Sequence of chain 1.D:
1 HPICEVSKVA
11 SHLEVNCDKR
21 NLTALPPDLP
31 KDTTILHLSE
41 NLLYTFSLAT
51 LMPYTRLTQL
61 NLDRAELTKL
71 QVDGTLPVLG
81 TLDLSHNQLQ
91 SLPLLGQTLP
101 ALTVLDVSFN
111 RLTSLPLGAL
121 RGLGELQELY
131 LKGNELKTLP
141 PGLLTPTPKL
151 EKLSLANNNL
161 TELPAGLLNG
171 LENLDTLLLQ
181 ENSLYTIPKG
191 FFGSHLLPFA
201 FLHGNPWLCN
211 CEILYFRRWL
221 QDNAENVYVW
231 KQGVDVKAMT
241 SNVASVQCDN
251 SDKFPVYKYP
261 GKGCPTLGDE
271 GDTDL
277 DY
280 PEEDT

Binding-site contacts:
Ligand atom C4 contacts residue GLU135 of chain 1.D at 4.3 Å.
Ligand atom C1 contacts residue GLU135 of chain 1.D at 3.6 Å.
Ligand atom C7 contacts residue GLU135 of chain 1.D at 4.0 Å.
Ligand atom O7 contacts residue LYS137 of chain 1.D at 4.5 Å.
Ligand atom C8 contacts residue LYS137 of chain 1.D at 3.4 Å.
Ligand atom C3 contacts residue GLU135 of chain 1.D at 3.2 Å.
Ligand atom C5 contacts residue ASN159 of chain 1.D at 3.7 Å.
Ligand atom C1 contacts residue ASN159 of chain 1.D at 1.4 Å.
Ligand atom C2 contacts residue ASN159 of chain 1.D at 2.5 Å.
Ligand atom N2 contacts residue GLU135 of chain 1.D at 2.9 Å (salt-bridge).
Ligand atom C3 contacts residue ASN159 of chain 1.D at 3.8 Å.
Ligand atom C2 contacts residue GLU135 of chain 1.D at 3.4 Å.
Ligand atom C5 contacts residue GLU135 of chain 1.D at 4.3 Å.
Ligand atom C7 contacts residue LYS137 of chain 1.D at 4.3 Å.
Ligand atom O5 contacts residue ASN159 of chain 1.D at 2.4 Å (h-bond).
Ligand atom C8 contacts residue GLU135 of chain 1.D at 4.0 Å.
Ligand atom N2 contacts residue ASN159 of chain 1.D at 2.9 Å (h-bond).
Ligand atom C7 contacts residue ASN159 of chain 1.D at 3.6 Å.
Ligand atom C4 contacts residue ASN159 of chain 1.D at 4.2 Å.
Ligand atom O3 contacts residue GLU135 of chain 1.D at 4.0 Å.
Ligand atom O7 contacts residue ASN159 of chain 1.D at 3.9 Å.

A protein and the small-molecule ligand that binds it are described below.
Small molecule (SMILES): CC(=O)N[C@@H]1[C@@H](O)[C@H](O)[C@@H](CO)O[C@H]1O